Sequence of chain 27.C:
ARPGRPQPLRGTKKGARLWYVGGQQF

A protein and the small-molecule ligand that binds it are described below.
Small molecule (SMILES): Nc1ccn([C@H]2C[C@H](O)[C@@H](COP(=O)(O)O)O2)c(=O)n1

Sequence of chain 28.A:
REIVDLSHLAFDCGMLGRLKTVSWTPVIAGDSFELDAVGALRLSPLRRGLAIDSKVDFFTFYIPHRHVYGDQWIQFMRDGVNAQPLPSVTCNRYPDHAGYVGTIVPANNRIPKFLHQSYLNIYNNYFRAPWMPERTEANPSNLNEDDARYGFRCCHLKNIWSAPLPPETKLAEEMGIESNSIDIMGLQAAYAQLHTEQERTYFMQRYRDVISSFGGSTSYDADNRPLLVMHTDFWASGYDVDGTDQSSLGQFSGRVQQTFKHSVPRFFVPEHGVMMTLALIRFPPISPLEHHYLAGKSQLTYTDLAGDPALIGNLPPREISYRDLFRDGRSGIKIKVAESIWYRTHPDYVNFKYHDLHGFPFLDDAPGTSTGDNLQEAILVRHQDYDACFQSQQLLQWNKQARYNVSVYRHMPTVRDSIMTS

Binding-site contacts:
Ligand atom O4' contacts residue ASN414 of chain 28.A at 2.9 Å (h-bond).
Ligand atom P contacts residue ARG412 of chain 28.A at 2.7 Å.
Ligand atom C3' contacts residue ASN414 of chain 28.A at 4.5 Å.
Ligand atom OP2 contacts residue ARG18 of chain 27.C at 3.7 Å.
Ligand atom OP2 contacts residue ARG412 of chain 28.A at 1.4 Å (salt-bridge).
Ligand atom C4' contacts residue ARG412 of chain 28.A at 4.4 Å.
Ligand atom O5' contacts residue ARG412 of chain 28.A at 3.1 Å (salt-bridge).
Ligand atom P contacts residue LYS21 of chain 27.C at 3.4 Å.
Ligand atom OP1 contacts residue LYS21 of chain 27.C at 3.9 Å.
Ligand atom O3' contacts residue ARG412 of chain 28.A at 4.3 Å.
Ligand atom C4' contacts residue VAL47 of chain 28.A at 4.1 Å (hydrophobic).
Ligand atom C5' contacts residue ASN414 of chain 28.A at 3.3 Å.
Ligand atom OP1 contacts residue ARG18 of chain 27.C at 4.0 Å.
Ligand atom OP1 contacts residue ARG412 of chain 28.A at 3.8 Å.
Ligand atom C4' contacts residue ASN414 of chain 28.A at 3.0 Å.
Ligand atom C2' contacts residue VAL47 of chain 28.A at 4.3 Å (hydrophobic).
Ligand atom C5' contacts residue ARG412 of chain 28.A at 3.0 Å.
Ligand atom C3' contacts residue VAL47 of chain 28.A at 4.0 Å (hydrophobic).
Ligand atom O3' contacts residue VAL47 of chain 28.A at 3.1 Å.
Ligand atom C1' contacts residue ASN414 of chain 28.A at 4.1 Å.
Ligand atom OP2 contacts residue LYS21 of chain 27.C at 2.7 Å (salt-bridge).